This small molecule binds to this protein.
Small molecule (SMILES): CC(=O)N[C@@H]1[C@@H](O)[C@H](O)[C@@H](CO)O[C@H]1O

Sequence of chain 1.A:
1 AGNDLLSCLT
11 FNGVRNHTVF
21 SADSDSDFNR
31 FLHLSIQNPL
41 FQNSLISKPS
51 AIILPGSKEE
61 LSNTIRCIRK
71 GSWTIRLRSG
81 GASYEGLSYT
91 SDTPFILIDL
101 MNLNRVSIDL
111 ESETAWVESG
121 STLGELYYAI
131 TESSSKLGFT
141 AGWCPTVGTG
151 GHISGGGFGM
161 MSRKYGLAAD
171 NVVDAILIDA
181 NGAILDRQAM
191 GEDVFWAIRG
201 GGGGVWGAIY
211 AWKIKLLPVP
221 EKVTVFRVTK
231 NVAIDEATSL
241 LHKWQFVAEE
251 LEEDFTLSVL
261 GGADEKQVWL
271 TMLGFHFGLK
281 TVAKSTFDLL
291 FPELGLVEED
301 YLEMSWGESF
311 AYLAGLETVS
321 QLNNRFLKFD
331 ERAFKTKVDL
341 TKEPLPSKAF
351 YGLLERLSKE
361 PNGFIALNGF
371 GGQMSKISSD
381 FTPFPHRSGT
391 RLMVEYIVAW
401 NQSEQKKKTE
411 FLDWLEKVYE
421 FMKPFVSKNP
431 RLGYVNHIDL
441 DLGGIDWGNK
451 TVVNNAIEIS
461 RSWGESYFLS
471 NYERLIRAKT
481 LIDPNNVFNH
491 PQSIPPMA

Binding-site contacts:
Ligand atom O7 contacts residue LYS450 of chain 1.A at 4.1 Å.
Ligand atom N2 contacts residue LYS450 of chain 1.A at 4.2 Å.
Ligand atom C5 contacts residue THR451 of chain 1.A at 4.4 Å.
Ligand atom C3 contacts residue ASN449 of chain 1.A at 3.8 Å.
Ligand atom C4 contacts residue ASN449 of chain 1.A at 4.1 Å.
Ligand atom C6 contacts residue VAL452 of chain 1.A at 4.1 Å (hydrophobic).
Ligand atom C5 contacts residue VAL452 of chain 1.A at 4.2 Å (hydrophobic).
Ligand atom C2 contacts residue ASN449 of chain 1.A at 2.4 Å.
Ligand atom C5 contacts residue ASN449 of chain 1.A at 3.6 Å.
Ligand atom C1 contacts residue VAL452 of chain 1.A at 4.0 Å (hydrophobic).
Ligand atom O5 contacts residue VAL452 of chain 1.A at 3.4 Å.
Ligand atom C7 contacts residue ASN449 of chain 1.A at 3.5 Å.
Ligand atom N2 contacts residue ASN449 of chain 1.A at 3.0 Å (h-bond).
Ligand atom C1 contacts residue THR451 of chain 1.A at 3.9 Å.
Ligand atom O6 contacts residue VAL452 of chain 1.A at 4.2 Å.
Ligand atom O5 contacts residue ASN449 of chain 1.A at 2.3 Å (h-bond).
Ligand atom C1 contacts residue ASN449 of chain 1.A at 1.4 Å.
Ligand atom O7 contacts residue ASN449 of chain 1.A at 3.4 Å (h-bond).
Ligand atom C7 contacts residue LYS450 of chain 1.A at 3.7 Å.
Ligand atom O5 contacts residue THR451 of chain 1.A at 4.3 Å.
Ligand atom C8 contacts residue LYS450 of chain 1.A at 3.3 Å.